This small molecule binds to this protein.
Small molecule (SMILES): N[C@@H](CCC(=O)O)C(=O)O

Binding-site contacts:
Ligand atom CG contacts residue VAL266 of chain 4.A at 4.0 Å (hydrophobic).
Ligand atom OE1 contacts residue SER68 of chain 4.A at 3.2 Å (h-bond).
Ligand atom CA contacts residue GLN67 of chain 4.A at 3.6 Å.
Ligand atom CD contacts residue TYR248 of chain 4.A at 3.3 Å (hydrophobic).
Ligand atom OXT contacts residue ASN170 of chain 4.A at 3.2 Å (h-bond).
Ligand atom CB contacts residue VAL266 of chain 4.A at 4.2 Å (hydrophobic).
Ligand atom OE1 contacts residue VAL266 of chain 4.A at 4.0 Å.
Ligand atom OXT contacts residue TYR196 of chain 4.A at 2.9 Å (h-bond).
Ligand atom C contacts residue ASN117 of chain 4.A at 3.6 Å.
Ligand atom C contacts residue GLU163 of chain 4.A at 4.2 Å.
Ligand atom CB contacts residue SER68 of chain 4.A at 4.1 Å.
Ligand atom CD contacts residue VAL266 of chain 4.A at 3.7 Å (hydrophobic).
Ligand atom C contacts residue TYR196 of chain 4.A at 3.9 Å (hydrophobic).
Ligand atom OE2 contacts residue VAL266 of chain 4.A at 3.1 Å (h-bond).
Ligand atom CA contacts residue TYR31 of chain 4.A at 3.4 Å (hydrophobic).
Ligand atom O contacts residue ASN170 of chain 4.A at 4.0 Å.
Ligand atom CA contacts residue GLU163 of chain 4.A at 3.5 Å.
Ligand atom N contacts residue TYR31 of chain 4.A at 3.5 Å (h-bond).
Ligand atom CG contacts residue SER68 of chain 4.A at 3.8 Å.
Ligand atom CB contacts residue GLN67 of chain 4.A at 3.3 Å.
Ligand atom OXT contacts residue GLU163 of chain 4.A at 4.5 Å.
Ligand atom OXT contacts residue ASN117 of chain 4.A at 3.5 Å (h-bond).
Ligand atom OE2 contacts residue SER68 of chain 4.A at 3.0 Å (h-bond).
Ligand atom OE2 contacts residue GLY265 of chain 4.A at 3.8 Å.
Ligand atom OE2 contacts residue GLN67 of chain 4.A at 3.4 Å.
Ligand atom C contacts residue ASN170 of chain 4.A at 3.8 Å.
Ligand atom OE2 contacts residue TYR248 of chain 4.A at 3.5 Å (h-bond).
Ligand atom OXT contacts residue CYS200 of chain 4.A at 4.5 Å.
Ligand atom CD contacts residue SER68 of chain 4.A at 3.0 Å.
Ligand atom CB contacts residue TYR31 of chain 4.A at 4.0 Å (hydrophobic).
Ligand atom N contacts residue GLU163 of chain 4.A at 2.9 Å (salt-bridge).
Ligand atom N contacts residue GLN67 of chain 4.A at 2.9 Å (h-bond).
Ligand atom N contacts residue CYS200 of chain 4.A at 4.0 Å.
Ligand atom O contacts residue ASN117 of chain 4.A at 2.9 Å (h-bond).
Ligand atom OE1 contacts residue TYR248 of chain 4.A at 2.3 Å (h-bond).

Sequence of chain 4.A:
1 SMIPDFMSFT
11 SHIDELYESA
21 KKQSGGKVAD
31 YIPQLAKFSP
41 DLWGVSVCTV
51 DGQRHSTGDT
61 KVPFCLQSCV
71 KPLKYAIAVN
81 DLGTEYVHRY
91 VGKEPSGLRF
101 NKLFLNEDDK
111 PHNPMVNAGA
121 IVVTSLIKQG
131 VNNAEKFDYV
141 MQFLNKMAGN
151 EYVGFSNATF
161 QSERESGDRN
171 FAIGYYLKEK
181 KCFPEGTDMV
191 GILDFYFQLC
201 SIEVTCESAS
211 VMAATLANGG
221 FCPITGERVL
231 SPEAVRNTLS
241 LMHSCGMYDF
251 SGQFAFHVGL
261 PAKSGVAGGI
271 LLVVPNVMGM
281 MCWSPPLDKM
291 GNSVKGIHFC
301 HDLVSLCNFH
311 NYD